Binding-site contacts:
Ligand atom O3 contacts residue SER201 of chain 1.A at 4.1 Å.
Ligand atom C8 contacts residue THR204 of chain 1.A at 4.2 Å.
Ligand atom O3 contacts residue TRP213 of chain 1.A at 3.7 Å.
Ligand atom O4 contacts residue HIS124 of chain 1.A at 3.3 Å (h-bond).
Ligand atom C9 contacts residue LEU202 of chain 1.A at 4.0 Å (hydrophobic).
Ligand atom O3 contacts residue ZN1 of chain 1.B at 4.0 Å.
Ligand atom C10 contacts residue THR203 of chain 1.A at 4.1 Å.
Ligand atom C5 contacts residue ZN1 of chain 1.B at 4.1 Å.
Ligand atom O4 contacts residue VAL147 of chain 1.A at 3.9 Å.
Ligand atom C11 contacts residue GLN97 of chain 1.A at 3.2 Å.
Ligand atom C10 contacts residue LEU202 of chain 1.A at 3.9 Å (hydrophobic).
Ligand atom C9 contacts residue THR204 of chain 1.A at 2.9 Å.
Ligand atom N1 contacts residue HIS124 of chain 1.A at 3.2 Å (h-bond).
Ligand atom N1 contacts residue GLU111 of chain 1.A at 4.1 Å.
Ligand atom C6 contacts residue VAL126 of chain 1.A at 3.8 Å (hydrophobic).
Ligand atom O3 contacts residue THR203 of chain 1.A at 2.9 Å (h-bond).
Ligand atom C5 contacts residue LEU202 of chain 1.A at 3.9 Å (hydrophobic).
Ligand atom O4 contacts residue HIS99 of chain 1.A at 3.3 Å.
Ligand atom C10 contacts residue THR204 of chain 1.A at 3.2 Å.
Ligand atom S2 contacts residue HIS124 of chain 1.A at 3.8 Å.
Ligand atom N1 contacts residue ZN1 of chain 1.B at 1.9 Å.
Ligand atom S2 contacts residue HIS99 of chain 1.A at 3.8 Å.
Ligand atom N1 contacts residue THR203 of chain 1.A at 2.7 Å (h-bond).
Ligand atom C5 contacts residue HIS99 of chain 1.A at 3.9 Å.
Ligand atom C12 contacts residue PHE135 of chain 1.A at 3.3 Å (hydrophobic).
Ligand atom S2 contacts residue ZN1 of chain 1.B at 3.0 Å.
Ligand atom C6 contacts residue LEU202 of chain 1.A at 4.1 Å (hydrophobic).
Ligand atom C12 contacts residue GLN97 of chain 1.A at 3.1 Å.
Ligand atom O4 contacts residue ZN1 of chain 1.B at 3.0 Å.
Ligand atom N1 contacts residue HIS101 of chain 1.A at 3.2 Å (h-bond).
Ligand atom N1 contacts residue HIS99 of chain 1.A at 3.2 Å (h-bond).
Ligand atom C11 contacts residue PHE135 of chain 1.A at 3.9 Å (hydrophobic).
Ligand atom C7 contacts residue GLN97 of chain 1.A at 3.9 Å.
Ligand atom C11 contacts residue VAL126 of chain 1.A at 4.1 Å (hydrophobic).
Ligand atom O4 contacts residue TRP213 of chain 1.A at 4.1 Å.
Ligand atom C8 contacts residue LEU202 of chain 1.A at 4.2 Å (hydrophobic).
Ligand atom O4 contacts residue VAL126 of chain 1.A at 3.8 Å.
Ligand atom C6 contacts residue HIS99 of chain 1.A at 3.6 Å.
Ligand atom S2 contacts residue THR203 of chain 1.A at 3.8 Å.
Ligand atom O3 contacts residue LEU202 of chain 1.A at 3.3 Å.

Sequence of chain 1.A:
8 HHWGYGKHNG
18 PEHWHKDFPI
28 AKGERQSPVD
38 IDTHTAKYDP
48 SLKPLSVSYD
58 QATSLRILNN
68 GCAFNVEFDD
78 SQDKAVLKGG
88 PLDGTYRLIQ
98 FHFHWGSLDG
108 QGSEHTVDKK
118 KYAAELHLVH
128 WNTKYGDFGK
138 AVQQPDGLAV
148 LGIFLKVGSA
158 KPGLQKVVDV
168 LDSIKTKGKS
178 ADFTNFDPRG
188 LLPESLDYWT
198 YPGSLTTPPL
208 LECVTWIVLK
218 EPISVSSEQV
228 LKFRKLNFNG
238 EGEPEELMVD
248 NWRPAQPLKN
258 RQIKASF

A protein and the small-molecule ligand that binds it are described below.
Small molecule (SMILES): C#Cc1cccc(S(N)(=O)=O)c1